Sequence of chain 1.A:
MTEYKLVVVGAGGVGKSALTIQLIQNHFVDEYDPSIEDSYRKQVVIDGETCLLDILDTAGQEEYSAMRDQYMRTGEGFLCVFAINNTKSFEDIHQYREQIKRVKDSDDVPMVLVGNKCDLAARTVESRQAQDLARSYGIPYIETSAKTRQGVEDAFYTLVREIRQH

A protein and the small-molecule ligand that binds it are described below.
Small molecule (SMILES): Nc1nc2c(ncn2[C@@H]2O[C@H](CO[P](=O)(O)O[P](=O)(O)NP(=O)(O)O)[C@@H](O)[C@H]2O)c(=O)[nH]1

Binding-site contacts:
Ligand atom C5' contacts residue GLY19 of chain 1.A at 3.6 Å.
Ligand atom PB contacts residue MG1 of chain 1.C at 3.2 Å.
Ligand atom C8 contacts residue PHE34 of chain 1.A at 3.7 Å (hydrophobic).
Ligand atom C8 contacts residue ALA24 of chain 1.A at 3.8 Å (hydrophobic).
Ligand atom C5 contacts residue PHE34 of chain 1.A at 3.8 Å (hydrophobic).
Ligand atom C2' contacts residue PHE34 of chain 1.A at 3.6 Å (hydrophobic).
Ligand atom N3 contacts residue LYS123 of chain 1.A at 3.8 Å.
Ligand atom PB contacts residue TYR38 of chain 1.A at 3.8 Å.
Ligand atom N7 contacts residue PHE34 of chain 1.A at 3.8 Å.
Ligand atom C6 contacts residue LYS153 of chain 1.A at 3.6 Å.
Ligand atom O3A contacts residue TYR38 of chain 1.A at 3.2 Å (h-bond).
Ligand atom O6 contacts residue ALA152 of chain 1.A at 3.1 Å (h-bond).
Ligand atom N3B contacts residue TYR38 of chain 1.A at 3.2 Å (h-bond).
Ligand atom O2' contacts residue VAL35 of chain 1.A at 3.7 Å.
Ligand atom O2A contacts residue VAL35 of chain 1.A at 3.6 Å.
Ligand atom O6 contacts residue ASN122 of chain 1.A at 3.5 Å (h-bond).
Ligand atom C4 contacts residue PHE34 of chain 1.A at 3.7 Å (hydrophobic).
Ligand atom N1 contacts residue LYS153 of chain 1.A at 3.4 Å.
Ligand atom O6 contacts residue LYS153 of chain 1.A at 3.0 Å (salt-bridge).
Ligand atom O3A contacts residue GLY18 of chain 1.A at 3.8 Å.
Ligand atom O6 contacts residue LYS123 of chain 1.A at 3.7 Å.
Ligand atom O2B contacts residue SER23 of chain 1.A at 3.0 Å (h-bond).
Ligand atom O2B contacts residue MG1 of chain 1.C at 2.2 Å.
Ligand atom PB contacts residue GLY18 of chain 1.A at 2.8 Å.
Ligand atom O2B contacts residue GLY18 of chain 1.A at 2.4 Å (h-bond).
Ligand atom O6 contacts residue ASP125 of chain 1.A at 3.6 Å.
Ligand atom O2' contacts residue PHE34 of chain 1.A at 2.7 Å.
Ligand atom O1B contacts residue GLY18 of chain 1.A at 2.4 Å (h-bond).
Ligand atom N7 contacts residue ALA152 of chain 1.A at 3.2 Å.
Ligand atom N2 contacts residue LEU126 of chain 1.A at 3.6 Å.
Ligand atom C1' contacts residue PHE34 of chain 1.A at 3.6 Å (hydrophobic).
Ligand atom PG contacts residue MG1 of chain 1.C at 3.1 Å.
Ligand atom N9 contacts residue PHE34 of chain 1.A at 3.5 Å.
Ligand atom O2G contacts residue SER41 of chain 1.A at 3.6 Å.
Ligand atom N3B contacts residue MG1 of chain 1.C at 3.0 Å.
Ligand atom O3G contacts residue GLY18 of chain 1.A at 3.8 Å.
Ligand atom N1 contacts residue ASP125 of chain 1.A at 3.5 Å (salt-bridge).
Ligand atom O2G contacts residue MG1 of chain 1.C at 2.0 Å.
Ligand atom C2 contacts residue LYS123 of chain 1.A at 3.6 Å.
Ligand atom O5' contacts residue GLY19 of chain 1.A at 3.6 Å.